Sequence of chain 1.A:
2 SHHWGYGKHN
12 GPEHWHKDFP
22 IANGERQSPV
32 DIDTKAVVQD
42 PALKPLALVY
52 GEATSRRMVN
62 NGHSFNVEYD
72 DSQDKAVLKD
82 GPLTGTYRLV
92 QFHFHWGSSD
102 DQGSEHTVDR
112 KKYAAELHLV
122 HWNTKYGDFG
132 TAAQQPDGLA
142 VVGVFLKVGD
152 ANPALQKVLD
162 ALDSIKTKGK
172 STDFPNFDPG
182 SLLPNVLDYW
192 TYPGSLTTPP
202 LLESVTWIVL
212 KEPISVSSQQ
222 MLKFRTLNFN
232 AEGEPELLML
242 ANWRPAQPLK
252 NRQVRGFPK

This protein binds this small molecule.
Small molecule (SMILES): NS(=O)(=O)c1ccc(C(=O)NCCC(=O)/N=C/Cc2cnc[nH]2)cc1

Binding-site contacts:
Ligand atom O1 contacts residue THR198 of chain 1.A at 2.9 Å (h-bond).
Ligand atom C9 contacts residue GOL1 of chain 1.G at 3.5 Å.
Ligand atom C6 contacts residue LEU197 of chain 1.A at 3.8 Å (hydrophobic).
Ligand atom C8 contacts residue GOL1 of chain 1.G at 3.7 Å.
Ligand atom O2 contacts residue HIS94 of chain 1.A at 3.2 Å.
Ligand atom O2 contacts residue VAL142 of chain 1.A at 3.8 Å.
Ligand atom S1 contacts residue ZN1 of chain 1.B at 3.0 Å.
Ligand atom N5 contacts residue TYR70 of chain 1.A at 3.4 Å (h-bond).
Ligand atom C8 contacts residue PHE130 of chain 1.A at 3.6 Å (hydrophobic).
Ligand atom C10 contacts residue PHE130 of chain 1.A at 3.8 Å (hydrophobic).
Ligand atom C3 contacts residue THR199 of chain 1.A at 3.2 Å.
Ligand atom C2 contacts residue LEU197 of chain 1.A at 3.8 Å (hydrophobic).
Ligand atom O1 contacts residue LEU197 of chain 1.A at 3.4 Å.
Ligand atom N1 contacts residue THR198 of chain 1.A at 2.9 Å (h-bond).
Ligand atom N2 contacts residue GOL1 of chain 1.G at 3.9 Å.
Ligand atom S1 contacts residue HIS94 of chain 1.A at 3.8 Å.
Ligand atom N4 contacts residue VAL91 of chain 1.A at 3.3 Å.
Ligand atom C2 contacts residue THR199 of chain 1.A at 3.3 Å.
Ligand atom N1 contacts residue HIS96 of chain 1.A at 3.3 Å (h-bond).
Ligand atom C14 contacts residue TYR70 of chain 1.A at 3.6 Å (hydrophobic).
Ligand atom O2 contacts residue ZN1 of chain 1.B at 3.0 Å.
Ligand atom N3 contacts residue PHE130 of chain 1.A at 3.3 Å.
Ligand atom C6 contacts residue HIS94 of chain 1.A at 3.8 Å.
Ligand atom C13 contacts residue VAL91 of chain 1.A at 3.5 Å (hydrophobic).
Ligand atom C1 contacts residue LEU197 of chain 1.A at 3.7 Å (hydrophobic).
Ligand atom N1 contacts residue HIS94 of chain 1.A at 3.2 Å (h-bond).
Ligand atom N1 contacts residue ZN1 of chain 1.B at 1.9 Å.
Ligand atom C7 contacts residue GOL1 of chain 1.G at 3.8 Å.
Ligand atom C14 contacts residue VAL91 of chain 1.A at 3.5 Å (hydrophobic).
Ligand atom C9 contacts residue PHE130 of chain 1.A at 3.3 Å (hydrophobic).
Ligand atom O1 contacts residue TRP208 of chain 1.A at 3.7 Å.
Ligand atom C6 contacts residue VAL121 of chain 1.A at 3.8 Å (hydrophobic).
Ligand atom C14 contacts residue GLU69 of chain 1.A at 3.7 Å.
Ligand atom O2 contacts residue HIS119 of chain 1.A at 3.4 Å (h-bond).
Ligand atom N2 contacts residue PHE130 of chain 1.A at 3.6 Å.
Ligand atom C5 contacts residue GOL1 of chain 1.G at 3.8 Å.
Ligand atom C9 contacts residue GLN92 of chain 1.A at 3.5 Å.
Ligand atom O2 contacts residue VAL121 of chain 1.A at 3.9 Å.
Ligand atom C4 contacts residue GOL1 of chain 1.G at 3.7 Å.
Ligand atom N1 contacts residue HIS119 of chain 1.A at 3.3 Å (h-bond).